Binding-site contacts:
Ligand atom C8 contacts residue LEU109 of chain 1.C at 4.3 Å (hydrophobic).
Ligand atom C5 contacts residue ASN208 of chain 1.B at 3.7 Å.
Ligand atom C6 contacts residue PHE206 of chain 1.B at 4.1 Å (hydrophobic).
Ligand atom O5 contacts residue PHE206 of chain 1.B at 4.4 Å.
Ligand atom C5 contacts residue PHE206 of chain 1.B at 4.0 Å (hydrophobic).
Ligand atom C7 contacts residue GLN111 of chain 1.C at 4.5 Å.
Ligand atom C1 contacts residue ASN208 of chain 1.B at 1.4 Å.
Ligand atom C7 contacts residue ASN208 of chain 1.B at 3.2 Å.
Ligand atom C3 contacts residue ASN208 of chain 1.B at 3.8 Å.
Ligand atom C4 contacts residue ASN208 of chain 1.B at 4.2 Å.
Ligand atom C2 contacts residue ASN208 of chain 1.B at 2.5 Å.
Ligand atom O5 contacts residue ASN208 of chain 1.B at 2.4 Å (h-bond).
Ligand atom N2 contacts residue ASN208 of chain 1.B at 2.9 Å (h-bond).
Ligand atom O7 contacts residue ASN208 of chain 1.B at 3.1 Å (h-bond).
Ligand atom C8 contacts residue GLN111 of chain 1.C at 3.4 Å.
Ligand atom C8 contacts residue ASN208 of chain 1.B at 4.3 Å.

Sequence of chain 1.C:
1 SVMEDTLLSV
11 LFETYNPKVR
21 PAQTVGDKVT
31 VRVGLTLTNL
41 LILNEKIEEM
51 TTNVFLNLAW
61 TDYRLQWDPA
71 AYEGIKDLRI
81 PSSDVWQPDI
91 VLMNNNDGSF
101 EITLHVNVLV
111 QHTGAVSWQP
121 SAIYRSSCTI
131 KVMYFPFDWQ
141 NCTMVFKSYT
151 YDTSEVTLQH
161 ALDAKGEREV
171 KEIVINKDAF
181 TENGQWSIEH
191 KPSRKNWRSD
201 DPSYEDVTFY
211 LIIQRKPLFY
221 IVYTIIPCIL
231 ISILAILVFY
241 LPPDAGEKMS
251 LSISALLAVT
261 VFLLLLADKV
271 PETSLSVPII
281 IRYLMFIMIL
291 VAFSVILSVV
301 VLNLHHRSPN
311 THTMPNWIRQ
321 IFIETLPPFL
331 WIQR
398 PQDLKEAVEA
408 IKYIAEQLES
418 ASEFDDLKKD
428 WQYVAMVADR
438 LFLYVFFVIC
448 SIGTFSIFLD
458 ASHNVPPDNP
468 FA

The small molecule below binds the protein below.
Small molecule (SMILES): CC(=O)N[C@@H]1[C@@H](O)[C@H](O)[C@@H](CO)O[C@H]1O

Sequence of chain 1.B:
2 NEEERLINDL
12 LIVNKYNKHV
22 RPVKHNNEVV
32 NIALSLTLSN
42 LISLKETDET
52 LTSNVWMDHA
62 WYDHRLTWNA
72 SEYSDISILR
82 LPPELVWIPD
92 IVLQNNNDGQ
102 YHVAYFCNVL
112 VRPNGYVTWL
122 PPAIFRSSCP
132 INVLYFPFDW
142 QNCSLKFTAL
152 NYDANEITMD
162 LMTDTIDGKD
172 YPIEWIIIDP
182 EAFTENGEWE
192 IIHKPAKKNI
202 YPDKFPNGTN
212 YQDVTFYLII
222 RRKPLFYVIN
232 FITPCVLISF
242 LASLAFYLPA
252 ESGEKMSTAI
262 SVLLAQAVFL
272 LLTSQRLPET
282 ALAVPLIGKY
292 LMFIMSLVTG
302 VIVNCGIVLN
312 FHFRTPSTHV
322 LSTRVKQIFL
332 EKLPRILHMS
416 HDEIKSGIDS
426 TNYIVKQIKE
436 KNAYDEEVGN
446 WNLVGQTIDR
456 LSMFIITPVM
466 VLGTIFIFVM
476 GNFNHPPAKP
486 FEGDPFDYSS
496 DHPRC